The small molecule below binds the protein below.
Small molecule (SMILES): CC(=O)N[C@H]1[C@H](O[C@H]2[C@H](O)[C@@H](NC(C)=O)CO[C@@H]2CO)O[C@H](CO)[C@@H](O[C@@H]2O[C@H](CO)[C@@H](O)[C@H](O)[C@@H]2O)[C@@H]1O

Binding-site contacts:
Ligand atom C1 contacts residue SER211 of chain 1.C at 4.1 Å.
Ligand atom C6 contacts residue ASN149 of chain 1.C at 4.3 Å.
Ligand atom N2 contacts residue ASN149 of chain 1.C at 2.9 Å (h-bond).
Ligand atom C8 contacts residue LYS192 of chain 1.C at 4.0 Å.
Ligand atom C8 contacts residue ASP190 of chain 1.C at 3.8 Å.
Ligand atom C7 contacts residue ASN149 of chain 1.C at 3.4 Å.
Ligand atom C3 contacts residue ASN149 of chain 1.C at 3.8 Å.
Ligand atom C2 contacts residue ILE194 of chain 1.C at 3.8 Å (hydrophobic).
Ligand atom C8 contacts residue LYS213 of chain 1.C at 3.9 Å.
Ligand atom O5 contacts residue ASN149 of chain 1.C at 2.3 Å (h-bond).
Ligand atom O7 contacts residue ILE194 of chain 1.C at 4.3 Å.
Ligand atom O7 contacts residue ASN149 of chain 1.C at 3.4 Å (h-bond).
Ligand atom C1 contacts residue ILE194 of chain 1.C at 3.9 Å (hydrophobic).
Ligand atom O4 contacts residue ILE194 of chain 1.C at 3.2 Å.
Ligand atom C4 contacts residue ILE194 of chain 1.C at 4.4 Å (hydrophobic).
Ligand atom O7 contacts residue LYS196 of chain 1.C at 3.4 Å.
Ligand atom C4 contacts residue ASN149 of chain 1.C at 4.2 Å.
Ligand atom C5 contacts residue SER211 of chain 1.C at 4.2 Å.
Ligand atom C2 contacts residue ASN149 of chain 1.C at 2.5 Å.
Ligand atom O3 contacts residue LYS192 of chain 1.C at 3.5 Å.
Ligand atom C8 contacts residue LYS196 of chain 1.C at 4.0 Å.
Ligand atom C7 contacts residue LYS196 of chain 1.C at 4.2 Å.
Ligand atom C7 contacts residue LYS192 of chain 1.C at 4.3 Å.
Ligand atom O5 contacts residue ILE194 of chain 1.C at 4.0 Å.
Ligand atom N2 contacts residue LYS192 of chain 1.C at 4.4 Å.
Ligand atom O7 contacts residue LYS192 of chain 1.C at 4.3 Å.
Ligand atom C7 contacts residue PHE212 of chain 1.C at 3.9 Å (hydrophobic).
Ligand atom O7 contacts residue PHE212 of chain 1.C at 3.5 Å (h-bond).
Ligand atom O6 contacts residue LYS192 of chain 1.C at 3.9 Å.
Ligand atom C1 contacts residue ASN149 of chain 1.C at 1.4 Å.
Ligand atom C8 contacts residue SER211 of chain 1.C at 4.3 Å.
Ligand atom N2 contacts residue ILE194 of chain 1.C at 4.4 Å.
Ligand atom C8 contacts residue TYR191 of chain 1.C at 4.2 Å (hydrophobic).
Ligand atom C1 contacts residue PHE212 of chain 1.C at 4.4 Å (hydrophobic).
Ligand atom C3 contacts residue LYS192 of chain 1.C at 4.3 Å.
Ligand atom C8 contacts residue PHE212 of chain 1.C at 4.2 Å (hydrophobic).
Ligand atom C5 contacts residue THR151 of chain 1.C at 4.4 Å.
Ligand atom C7 contacts residue SER211 of chain 1.C at 4.0 Å.
Ligand atom C5 contacts residue ASN149 of chain 1.C at 3.6 Å.
Ligand atom O7 contacts residue SER211 of chain 1.C at 2.8 Å.

Sequence of chain 1.C:
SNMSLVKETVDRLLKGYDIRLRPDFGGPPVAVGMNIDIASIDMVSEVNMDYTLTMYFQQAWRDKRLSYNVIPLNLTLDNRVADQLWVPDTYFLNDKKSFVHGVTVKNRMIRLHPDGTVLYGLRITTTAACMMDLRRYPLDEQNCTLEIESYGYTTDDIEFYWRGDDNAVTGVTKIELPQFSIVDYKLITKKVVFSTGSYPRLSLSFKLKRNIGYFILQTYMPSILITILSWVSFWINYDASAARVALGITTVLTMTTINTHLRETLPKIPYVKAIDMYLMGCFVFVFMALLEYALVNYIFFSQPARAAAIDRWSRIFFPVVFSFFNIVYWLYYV